This protein binds this small molecule.
Small molecule (SMILES): CC(C)(C)C(=O)N[C@@H](C(=O)NO)c1ccc(-c2ccc(CO)cc2)cc1

Sequence of chain 1.K:
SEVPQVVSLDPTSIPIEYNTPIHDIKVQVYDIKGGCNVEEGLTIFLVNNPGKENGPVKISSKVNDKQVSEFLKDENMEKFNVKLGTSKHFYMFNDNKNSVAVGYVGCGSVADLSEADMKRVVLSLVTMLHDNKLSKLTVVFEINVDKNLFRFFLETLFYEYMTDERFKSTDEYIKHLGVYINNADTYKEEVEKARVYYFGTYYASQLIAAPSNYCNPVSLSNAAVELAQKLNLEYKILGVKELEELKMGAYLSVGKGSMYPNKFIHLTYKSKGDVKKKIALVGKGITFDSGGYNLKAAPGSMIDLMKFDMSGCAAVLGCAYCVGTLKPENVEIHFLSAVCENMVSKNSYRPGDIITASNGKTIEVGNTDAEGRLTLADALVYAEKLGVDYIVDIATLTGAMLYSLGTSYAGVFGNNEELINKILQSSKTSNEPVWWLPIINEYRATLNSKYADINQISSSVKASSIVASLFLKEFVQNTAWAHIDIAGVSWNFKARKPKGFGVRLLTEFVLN

Binding-site contacts:
Ligand atom C09 contacts residue LYS302 of chain 1.K at 3.7 Å.
Ligand atom C14 contacts residue LEU403 of chain 1.K at 3.7 Å (hydrophobic).
Ligand atom O11 contacts residue ZN1 of chain 1.SB at 3.5 Å.
Ligand atom C08 contacts residue LEU403 of chain 1.K at 3.3 Å (hydrophobic).
Ligand atom O12 contacts residue ZN1 of chain 1.SB at 2.2 Å.
Ligand atom C25 contacts residue GLY405 of chain 1.K at 3.7 Å.
Ligand atom N10 contacts residue GLU377 of chain 1.K at 3.3 Å (salt-bridge).
Ligand atom N10 contacts residue ZN1 of chain 1.RB at 2.4 Å.
Ligand atom O11 contacts residue ZN1 of chain 1.RB at 2.9 Å.
Ligand atom N10 contacts residue ASP295 of chain 1.K at 3.2 Å (salt-bridge).
Ligand atom C09 contacts residue ASP295 of chain 1.K at 3.5 Å.
Ligand atom O22 contacts residue LEU311 of chain 1.K at 3.3 Å.
Ligand atom C09 contacts residue ZN1 of chain 1.RB at 3.5 Å.
Ligand atom C14 contacts residue GLY405 of chain 1.K at 3.6 Å.
Ligand atom O11 contacts residue LYS290 of chain 1.K at 3.1 Å (salt-bridge).
Ligand atom C15 contacts residue GLY405 of chain 1.K at 3.7 Å.
Ligand atom C09 contacts residue ZN1 of chain 1.SB at 2.5 Å.
Ligand atom O11 contacts residue LEU403 of chain 1.K at 2.6 Å (h-bond).
Ligand atom C21 contacts residue LEU408 of chain 1.K at 3.6 Å (hydrophobic).
Ligand atom O12 contacts residue ASP375 of chain 1.K at 2.7 Å (salt-bridge).
Ligand atom N10 contacts residue CO31 of chain 1.QB at 3.4 Å (h-bond).
Ligand atom O11 contacts residue CO31 of chain 1.QB at 2.2 Å (h-bond).
Ligand atom N10 contacts residue ASP375 of chain 1.K at 2.9 Å (salt-bridge).
Ligand atom O22 contacts residue PHE499 of chain 1.K at 3.3 Å.
Ligand atom C20 contacts residue LEU408 of chain 1.K at 3.5 Å (hydrophobic).
Ligand atom C19 contacts residue ALA493 of chain 1.K at 3.6 Å (hydrophobic).
Ligand atom O12 contacts residue ASP295 of chain 1.K at 2.9 Å (salt-bridge).
Ligand atom C19 contacts residue LEU408 of chain 1.K at 3.6 Å (hydrophobic).
Ligand atom O22 contacts residue MET308 of chain 1.K at 3.0 Å (h-bond).
Ligand atom O12 contacts residue LYS302 of chain 1.K at 2.6 Å (salt-bridge).
Ligand atom C21 contacts residue PHE499 of chain 1.K at 3.4 Å (hydrophobic).
Ligand atom N10 contacts residue ZN1 of chain 1.SB at 2.2 Å.
Ligand atom C26 contacts residue LYS302 of chain 1.K at 3.7 Å.
Ligand atom N10 contacts residue LYS290 of chain 1.K at 3.6 Å (salt-bridge).
Ligand atom C09 contacts residue ASP375 of chain 1.K at 3.0 Å.
Ligand atom C13 contacts residue GLY405 of chain 1.K at 3.7 Å.
Ligand atom O01 contacts residue GLY405 of chain 1.K at 3.2 Å (h-bond).
Ligand atom O01 contacts residue THR404 of chain 1.K at 3.2 Å.
Ligand atom C18 contacts residue ALA493 of chain 1.K at 3.7 Å (hydrophobic).
Ligand atom C16 contacts residue GLY405 of chain 1.K at 3.6 Å.